The small molecule below binds the protein below.
Small molecule (SMILES): Clc1nc(SCc2ccccc2)c2[nH]cnc2n1

Sequence of chain 1.C:
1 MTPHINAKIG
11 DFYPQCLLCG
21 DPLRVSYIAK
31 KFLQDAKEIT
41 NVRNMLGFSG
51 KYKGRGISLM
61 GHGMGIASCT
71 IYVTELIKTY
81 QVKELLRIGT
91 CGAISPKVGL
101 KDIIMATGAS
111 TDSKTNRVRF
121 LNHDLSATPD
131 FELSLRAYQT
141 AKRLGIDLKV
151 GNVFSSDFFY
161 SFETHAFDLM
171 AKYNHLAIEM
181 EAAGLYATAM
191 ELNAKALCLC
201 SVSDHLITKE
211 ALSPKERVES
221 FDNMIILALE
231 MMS

Binding-site contacts:
Ligand atom C6 contacts residue PHE159 of chain 1.C at 3.4 Å (hydrophobic).
Ligand atom S1 contacts residue LEU206 of chain 1.C at 3.4 Å.
Ligand atom S1 contacts residue ASP204 of chain 1.C at 3.8 Å.
Ligand atom N1 contacts residue PHE159 of chain 1.C at 3.5 Å.
Ligand atom N3 contacts residue TRS1 of chain 1.R at 3.3 Å (h-bond).
Ligand atom N1 contacts residue CYS91 of chain 1.C at 3.4 Å.
Ligand atom N3 contacts residue CYS91 of chain 1.C at 3.7 Å.
Ligand atom C2 contacts residue CYS91 of chain 1.C at 3.4 Å (hydrophobic).
Ligand atom N3 contacts residue PHE159 of chain 1.C at 3.8 Å.
Ligand atom C2 contacts residue PHE159 of chain 1.C at 3.7 Å (hydrophobic).
Ligand atom C5 contacts residue ILE178 of chain 1.C at 3.9 Å (hydrophobic).
Ligand atom N9 contacts residue MET180 of chain 1.C at 3.3 Å.
Ligand atom C8 contacts residue MET180 of chain 1.C at 3.6 Å (hydrophobic).
Ligand atom N9 contacts residue TRS1 of chain 1.R at 3.7 Å.
Ligand atom C4 contacts residue PHE159 of chain 1.C at 3.7 Å (hydrophobic).
Ligand atom C6 contacts residue GLY92 of chain 1.C at 3.7 Å.
Ligand atom C2 contacts residue ASP204 of chain 1.C at 3.8 Å.
Ligand atom C8 contacts residue ILE178 of chain 1.C at 3.6 Å (hydrophobic).
Ligand atom C2 contacts residue TRS1 of chain 1.R at 3.7 Å.
Ligand atom N7 contacts residue PHE159 of chain 1.C at 3.8 Å.
Ligand atom C5 contacts residue PHE159 of chain 1.C at 3.5 Å (hydrophobic).
Ligand atom C15 contacts residue LEU206 of chain 1.C at 3.4 Å (hydrophobic).
Ligand atom C10 contacts residue PHE159 of chain 1.C at 3.7 Å (hydrophobic).
Ligand atom C4 contacts residue GLU179 of chain 1.C at 3.9 Å.
Ligand atom C6 contacts residue ASP204 of chain 1.C at 3.7 Å.
Ligand atom C11 contacts residue PHE159 of chain 1.C at 3.3 Å (hydrophobic).
Ligand atom N1 contacts residue GLY92 of chain 1.C at 3.5 Å (h-bond).
Ligand atom C2 contacts residue GLY92 of chain 1.C at 3.7 Å.
Ligand atom C9 contacts residue LEU206 of chain 1.C at 3.5 Å (hydrophobic).
Ligand atom C2 contacts residue SER203 of chain 1.C at 3.7 Å.
Ligand atom N3 contacts residue THR90 of chain 1.C at 3.7 Å.
Ligand atom C8 contacts residue PHE158 of chain 1.C at 3.7 Å (hydrophobic).
Ligand atom N9 contacts residue ILE178 of chain 1.C at 3.8 Å.
Ligand atom C9 contacts residue PHE159 of chain 1.C at 3.2 Å (hydrophobic).
Ligand atom C4 contacts residue ILE178 of chain 1.C at 3.6 Å (hydrophobic).
Ligand atom C12 contacts residue TYR160 of chain 1.C at 3.7 Å (hydrophobic).
Ligand atom N1 contacts residue SER203 of chain 1.C at 3.8 Å.
Ligand atom C10 contacts residue LEU206 of chain 1.C at 3.5 Å (hydrophobic).
Ligand atom N9 contacts residue GLU179 of chain 1.C at 3.3 Å.
Ligand atom N1 contacts residue ASP204 of chain 1.C at 3.0 Å (salt-bridge).